Sequence of chain 1.M:
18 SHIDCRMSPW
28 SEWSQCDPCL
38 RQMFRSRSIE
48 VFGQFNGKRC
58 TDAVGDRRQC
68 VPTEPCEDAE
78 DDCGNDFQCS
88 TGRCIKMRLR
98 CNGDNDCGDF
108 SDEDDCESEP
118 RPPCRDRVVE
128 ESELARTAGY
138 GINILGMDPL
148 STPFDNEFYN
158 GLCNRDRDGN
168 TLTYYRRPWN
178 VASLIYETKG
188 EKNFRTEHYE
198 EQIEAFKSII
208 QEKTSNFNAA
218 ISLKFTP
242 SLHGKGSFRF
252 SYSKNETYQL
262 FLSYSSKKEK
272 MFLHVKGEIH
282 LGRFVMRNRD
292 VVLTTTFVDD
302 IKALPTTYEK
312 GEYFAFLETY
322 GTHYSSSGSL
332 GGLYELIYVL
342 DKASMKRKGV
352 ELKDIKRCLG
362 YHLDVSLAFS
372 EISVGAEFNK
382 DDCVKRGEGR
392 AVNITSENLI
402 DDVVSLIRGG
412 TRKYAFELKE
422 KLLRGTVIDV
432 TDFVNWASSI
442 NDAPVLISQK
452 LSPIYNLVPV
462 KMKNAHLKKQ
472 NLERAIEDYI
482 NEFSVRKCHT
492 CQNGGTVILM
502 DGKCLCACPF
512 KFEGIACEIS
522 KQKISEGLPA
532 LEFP

This small molecule binds to this protein.
Small molecule (SMILES): CC(=O)N[C@@H]1[C@@H](O)[C@H](O)[C@@H](CO)O[C@H]1O

Sequence of chain 1.L:
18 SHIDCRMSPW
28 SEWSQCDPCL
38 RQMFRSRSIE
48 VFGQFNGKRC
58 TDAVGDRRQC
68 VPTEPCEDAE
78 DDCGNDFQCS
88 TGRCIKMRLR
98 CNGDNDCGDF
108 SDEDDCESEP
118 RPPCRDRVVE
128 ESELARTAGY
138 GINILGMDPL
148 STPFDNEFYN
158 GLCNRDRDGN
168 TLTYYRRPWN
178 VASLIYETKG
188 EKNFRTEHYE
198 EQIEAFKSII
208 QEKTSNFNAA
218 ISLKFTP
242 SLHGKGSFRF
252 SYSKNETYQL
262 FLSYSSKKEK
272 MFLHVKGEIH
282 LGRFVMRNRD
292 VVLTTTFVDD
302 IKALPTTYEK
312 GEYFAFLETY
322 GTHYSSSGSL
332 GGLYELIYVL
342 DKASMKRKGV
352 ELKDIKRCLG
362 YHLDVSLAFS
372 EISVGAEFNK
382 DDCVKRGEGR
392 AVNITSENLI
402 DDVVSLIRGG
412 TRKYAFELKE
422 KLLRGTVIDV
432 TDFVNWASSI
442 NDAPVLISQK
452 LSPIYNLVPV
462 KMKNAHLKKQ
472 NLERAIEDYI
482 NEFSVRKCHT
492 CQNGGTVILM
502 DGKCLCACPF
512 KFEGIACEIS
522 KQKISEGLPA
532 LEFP

Binding-site contacts:
Ligand atom C4 contacts residue ASN215 of chain 1.M at 4.2 Å.
Ligand atom C7 contacts residue SER252 of chain 1.M at 4.1 Å.
Ligand atom N2 contacts residue TYR253 of chain 1.M at 4.5 Å.
Ligand atom C8 contacts residue ASN215 of chain 1.M at 3.2 Å.
Ligand atom C3 contacts residue ASN213 of chain 1.M at 4.3 Å.
Ligand atom C1 contacts residue ASN380 of chain 1.L at 4.4 Å.
Ligand atom O5 contacts residue ASN380 of chain 1.L at 4.3 Å.
Ligand atom O7 contacts residue ASN215 of chain 1.M at 3.5 Å (h-bond).
Ligand atom C7 contacts residue PHE214 of chain 1.M at 3.5 Å (hydrophobic).
Ligand atom C8 contacts residue SER252 of chain 1.M at 4.2 Å.
Ligand atom N2 contacts residue ASN215 of chain 1.M at 3.0 Å (h-bond).
Ligand atom C5 contacts residue ASN215 of chain 1.M at 3.6 Å.
Ligand atom O7 contacts residue ASN213 of chain 1.M at 3.9 Å.
Ligand atom C1 contacts residue ASN215 of chain 1.M at 1.4 Å.
Ligand atom C7 contacts residue TYR253 of chain 1.M at 3.8 Å (hydrophobic).
Ligand atom C3 contacts residue ASN215 of chain 1.M at 3.8 Å.
Ligand atom C7 contacts residue ASN215 of chain 1.M at 3.0 Å.
Ligand atom N2 contacts residue ASN213 of chain 1.M at 3.5 Å.
Ligand atom N2 contacts residue PHE214 of chain 1.M at 3.6 Å.
Ligand atom O3 contacts residue ASN213 of chain 1.M at 3.3 Å.
Ligand atom O5 contacts residue ASN215 of chain 1.M at 2.3 Å (h-bond).
Ligand atom O7 contacts residue TYR253 of chain 1.M at 2.7 Å (h-bond).
Ligand atom O7 contacts residue PHE214 of chain 1.M at 3.0 Å (h-bond).
Ligand atom C2 contacts residue ASN215 of chain 1.M at 2.5 Å.
Ligand atom C7 contacts residue ASN213 of chain 1.M at 4.0 Å.
Ligand atom C2 contacts residue ASN213 of chain 1.M at 4.2 Å.
Ligand atom O7 contacts residue SER252 of chain 1.M at 3.3 Å (h-bond).